Binding-site contacts:
Ligand atom OE1 contacts residue VAL227 of chain 1.A at 3.6 Å (h-bond).
Ligand atom OE2 contacts residue VAL227 of chain 1.A at 3.1 Å (h-bond).
Ligand atom CD contacts residue VAL227 of chain 1.A at 3.3 Å (hydrophobic).
Ligand atom OE2 contacts residue PHE230 of chain 1.A at 3.7 Å.
Ligand atom CG contacts residue VAL227 of chain 1.A at 4.2 Å (hydrophobic).
Ligand atom CD contacts residue GLY228 of chain 1.A at 4.2 Å.
Ligand atom C contacts residue GLY228 of chain 1.A at 4.0 Å.
Ligand atom N contacts residue GLY229 of chain 1.A at 3.4 Å (h-bond).
Ligand atom CG contacts residue GLY229 of chain 1.A at 4.4 Å.
Ligand atom OE2 contacts residue ALA224 of chain 1.A at 3.7 Å.
Ligand atom OXT contacts residue GLY229 of chain 1.A at 3.4 Å (h-bond).
Ligand atom OXT contacts residue GLY228 of chain 1.A at 3.8 Å.
Ligand atom OE2 contacts residue ARG129 of chain 1.A at 4.2 Å.
Ligand atom O contacts residue ARG129 of chain 1.A at 2.5 Å (salt-bridge).
Ligand atom CD contacts residue LYS225 of chain 1.A at 4.4 Å.
Ligand atom OE1 contacts residue GLY228 of chain 1.A at 4.0 Å.
Ligand atom OE1 contacts residue ASN231 of chain 1.A at 4.2 Å.
Ligand atom CD contacts residue ARG129 of chain 1.A at 4.2 Å.
Ligand atom CD contacts residue GLY229 of chain 1.A at 4.0 Å.
Ligand atom O contacts residue GLY228 of chain 1.A at 4.1 Å.
Ligand atom OE1 contacts residue PHE230 of chain 1.A at 2.9 Å (h-bond).
Ligand atom C contacts residue GLY229 of chain 1.A at 3.9 Å.
Ligand atom CD contacts residue PHE230 of chain 1.A at 3.8 Å (hydrophobic).
Ligand atom CG contacts residue ARG129 of chain 1.A at 3.5 Å.
Ligand atom OE2 contacts residue LYS225 of chain 1.A at 3.6 Å (salt-bridge).
Ligand atom C contacts residue ARG129 of chain 1.A at 3.4 Å.
Ligand atom CG contacts residue LYS225 of chain 1.A at 4.4 Å.
Ligand atom CG contacts residue GLY228 of chain 1.A at 4.2 Å.
Ligand atom OXT contacts residue ARG129 of chain 1.A at 3.8 Å.
Ligand atom OE1 contacts residue GLY229 of chain 1.A at 3.4 Å (h-bond).
Ligand atom CA contacts residue GLY229 of chain 1.A at 4.2 Å.

This small molecule binds to this protein.
Small molecule (SMILES): N[C@@H](CCC(=O)O)C(=O)O

Sequence of chain 1.A:
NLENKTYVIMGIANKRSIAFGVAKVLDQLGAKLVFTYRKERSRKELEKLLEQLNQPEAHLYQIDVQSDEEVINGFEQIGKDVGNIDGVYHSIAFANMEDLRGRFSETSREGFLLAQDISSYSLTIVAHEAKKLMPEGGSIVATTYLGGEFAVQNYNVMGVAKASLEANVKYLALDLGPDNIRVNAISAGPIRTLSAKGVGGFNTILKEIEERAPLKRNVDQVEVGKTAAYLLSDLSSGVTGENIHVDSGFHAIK